Binding-site contacts:
Ligand atom O4P contacts residue THR115 of chain 1.E at 3.7 Å.
Ligand atom O1 contacts residue HIS143 of chain 1.E at 3.1 Å (h-bond).
Ligand atom P contacts residue ASN29 of chain 1.E at 3.6 Å.
Ligand atom O1 contacts residue GLY31 of chain 1.E at 2.8 Å (h-bond).
Ligand atom C1 contacts residue ZN1 of chain 1.CA at 2.7 Å.
Ligand atom O3P contacts residue GLY74 of chain 1.E at 4.0 Å.
Ligand atom O4P contacts residue SER116 of chain 1.E at 2.9 Å (h-bond).
Ligand atom O2 contacts residue ZN1 of chain 1.CA at 2.2 Å.
Ligand atom O2 contacts residue GLU117 of chain 1.E at 2.6 Å (salt-bridge).
Ligand atom N2 contacts residue GLU117 of chain 1.E at 3.1 Å (salt-bridge).
Ligand atom O1P contacts residue ASN29 of chain 1.E at 3.8 Å.
Ligand atom N2 contacts residue ASN32 of chain 1.E at 3.7 Å.
Ligand atom O2P contacts residue ASN32 of chain 1.E at 2.7 Å (h-bond).
Ligand atom O4P contacts residue GLY76 of chain 1.E at 3.6 Å (h-bond).
Ligand atom O2P contacts residue GLY31 of chain 1.E at 3.5 Å (h-bond).
Ligand atom N2 contacts residue HIS141 of chain 1.E at 3.9 Å.
Ligand atom O1 contacts residue ZN1 of chain 1.CA at 2.2 Å.
Ligand atom C1 contacts residue ASN32 of chain 1.E at 3.5 Å.
Ligand atom O3P contacts residue GLY76 of chain 1.E at 3.0 Å (h-bond).
Ligand atom P contacts residue THR115 of chain 1.E at 3.7 Å.
Ligand atom N2 contacts residue ZN1 of chain 1.CA at 2.8 Å.
Ligand atom P contacts residue ASN32 of chain 1.E at 3.8 Å.
Ligand atom O1 contacts residue ASN32 of chain 1.E at 3.8 Å.
Ligand atom O3P contacts residue ASN29 of chain 1.E at 2.6 Å (h-bond).
Ligand atom O4P contacts residue SER75 of chain 1.E at 3.3 Å (h-bond).
Ligand atom N2 contacts residue HIS212 of chain 1.E at 4.0 Å.
Ligand atom O1 contacts residue HIS141 of chain 1.E at 3.3 Å (h-bond).
Ligand atom O1P contacts residue SER116 of chain 1.E at 3.7 Å.
Ligand atom C2 contacts residue ASN32 of chain 1.E at 3.7 Å.
Ligand atom O1 contacts residue GLY30 of chain 1.E at 3.6 Å.
Ligand atom P contacts residue GLY76 of chain 1.E at 3.9 Å.
Ligand atom C1 contacts residue GLY31 of chain 1.E at 3.8 Å.
Ligand atom O2 contacts residue HIS212 of chain 1.E at 2.9 Å (h-bond).
Ligand atom O3P contacts residue SER75 of chain 1.E at 4.0 Å.
Ligand atom C1 contacts residue HIS141 of chain 1.E at 3.9 Å.
Ligand atom O2P contacts residue SER116 of chain 1.E at 4.0 Å.
Ligand atom C2 contacts residue ASN29 of chain 1.E at 3.4 Å.
Ligand atom O2P contacts residue THR115 of chain 1.E at 2.4 Å (h-bond).
Ligand atom O1P contacts residue ASN32 of chain 1.E at 3.4 Å (h-bond).
Ligand atom O2 contacts residue HIS141 of chain 1.E at 3.1 Å (h-bond).

Sequence of chain 1.E:
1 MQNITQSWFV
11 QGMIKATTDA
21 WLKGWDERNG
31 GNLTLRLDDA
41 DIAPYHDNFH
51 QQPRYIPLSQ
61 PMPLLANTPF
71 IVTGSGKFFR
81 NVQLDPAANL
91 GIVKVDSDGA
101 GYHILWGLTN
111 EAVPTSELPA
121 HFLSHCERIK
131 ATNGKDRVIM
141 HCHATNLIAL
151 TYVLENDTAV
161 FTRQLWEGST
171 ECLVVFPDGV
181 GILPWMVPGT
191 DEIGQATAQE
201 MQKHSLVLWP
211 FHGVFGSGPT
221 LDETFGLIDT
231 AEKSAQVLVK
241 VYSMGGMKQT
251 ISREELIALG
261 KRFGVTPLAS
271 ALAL

This protein binds this small molecule.
Small molecule (SMILES): O=C(COP(=O)(O)O)NO